Binding-site contacts:
Ligand atom C2 contacts residue ASN501 of chain 1.A at 2.5 Å.
Ligand atom C2 contacts residue ASP526 of chain 1.A at 3.5 Å.
Ligand atom C5 contacts residue ASN501 of chain 1.A at 3.7 Å.
Ligand atom C3 contacts residue ASP526 of chain 1.A at 3.8 Å.
Ligand atom C1 contacts residue SER503 of chain 1.A at 4.1 Å.
Ligand atom O7 contacts residue SER468 of chain 1.A at 3.4 Å.
Ligand atom O6 contacts residue SER479 of chain 1.A at 3.0 Å (h-bond).
Ligand atom C8 contacts residue CYS469 of chain 1.A at 3.4 Å (hydrophobic).
Ligand atom O5 contacts residue SER479 of chain 1.A at 3.4 Å (h-bond).
Ligand atom C8 contacts residue TYR524 of chain 1.A at 3.3 Å (hydrophobic).
Ligand atom C5 contacts residue SER503 of chain 1.A at 4.1 Å.
Ligand atom C4 contacts residue ASN501 of chain 1.A at 4.2 Å.
Ligand atom C6 contacts residue LYS480 of chain 1.A at 4.4 Å.
Ligand atom O6 contacts residue LYS480 of chain 1.A at 4.4 Å.
Ligand atom C1 contacts residue ASN501 of chain 1.A at 1.4 Å.
Ligand atom C7 contacts residue CYS469 of chain 1.A at 3.9 Å (hydrophobic).
Ligand atom C7 contacts residue SER468 of chain 1.A at 4.1 Å.
Ligand atom C8 contacts residue SER468 of chain 1.A at 4.2 Å.
Ligand atom C3 contacts residue ASN501 of chain 1.A at 3.8 Å.
Ligand atom O5 contacts residue ASN501 of chain 1.A at 2.4 Å (h-bond).
Ligand atom O7 contacts residue CYS469 of chain 1.A at 3.2 Å (h-bond).
Ligand atom C8 contacts residue ASP526 of chain 1.A at 3.8 Å.
Ligand atom C6 contacts residue SER479 of chain 1.A at 3.8 Å.
Ligand atom C7 contacts residue ASN501 of chain 1.A at 3.7 Å.
Ligand atom C1 contacts residue SER479 of chain 1.A at 4.2 Å.
Ligand atom C1 contacts residue ASP526 of chain 1.A at 3.6 Å.
Ligand atom N2 contacts residue ASN501 of chain 1.A at 2.9 Å (h-bond).
Ligand atom C7 contacts residue ASP526 of chain 1.A at 3.8 Å.
Ligand atom O5 contacts residue SER503 of chain 1.A at 4.2 Å.
Ligand atom C5 contacts residue SER479 of chain 1.A at 4.2 Å.
Ligand atom O7 contacts residue ASN501 of chain 1.A at 4.1 Å.
Ligand atom O6 contacts residue SER407 of chain 1.A at 3.9 Å.
Ligand atom N2 contacts residue ASP526 of chain 1.A at 2.8 Å (salt-bridge).
Ligand atom O5 contacts residue ASP477 of chain 1.A at 4.2 Å.

Sequence of chain 1.A:
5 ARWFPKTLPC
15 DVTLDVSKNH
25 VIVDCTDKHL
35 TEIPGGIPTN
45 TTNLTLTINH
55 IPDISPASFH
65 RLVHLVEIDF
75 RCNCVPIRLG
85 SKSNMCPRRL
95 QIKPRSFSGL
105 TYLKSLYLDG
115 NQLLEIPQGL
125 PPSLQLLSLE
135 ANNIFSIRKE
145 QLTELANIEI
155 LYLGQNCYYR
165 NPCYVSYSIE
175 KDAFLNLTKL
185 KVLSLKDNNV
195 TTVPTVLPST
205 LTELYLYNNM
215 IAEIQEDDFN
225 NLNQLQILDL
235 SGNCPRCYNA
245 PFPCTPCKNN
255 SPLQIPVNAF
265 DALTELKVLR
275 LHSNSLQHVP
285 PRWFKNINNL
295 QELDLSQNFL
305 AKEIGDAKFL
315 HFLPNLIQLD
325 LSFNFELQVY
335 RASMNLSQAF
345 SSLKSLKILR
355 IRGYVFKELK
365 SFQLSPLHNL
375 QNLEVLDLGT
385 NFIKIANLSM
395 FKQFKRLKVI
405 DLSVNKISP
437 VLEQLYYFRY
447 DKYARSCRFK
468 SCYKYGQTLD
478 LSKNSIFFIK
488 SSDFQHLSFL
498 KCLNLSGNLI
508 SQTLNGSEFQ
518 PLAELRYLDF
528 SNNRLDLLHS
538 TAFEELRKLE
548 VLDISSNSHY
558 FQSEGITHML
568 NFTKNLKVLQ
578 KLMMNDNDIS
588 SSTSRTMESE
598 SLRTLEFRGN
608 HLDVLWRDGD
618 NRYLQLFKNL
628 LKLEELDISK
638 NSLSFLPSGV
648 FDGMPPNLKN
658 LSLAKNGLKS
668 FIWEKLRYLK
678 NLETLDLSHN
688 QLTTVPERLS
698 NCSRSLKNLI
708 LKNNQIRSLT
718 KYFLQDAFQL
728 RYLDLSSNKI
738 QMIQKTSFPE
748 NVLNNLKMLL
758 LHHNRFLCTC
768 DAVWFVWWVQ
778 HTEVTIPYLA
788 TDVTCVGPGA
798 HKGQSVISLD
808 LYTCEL

The protein below binds the small molecule below.
Small molecule (SMILES): CC(=O)N[C@@H]1[C@@H](O)[C@H](O)[C@@H](CO)O[C@H]1O